A small-molecule ligand and the protein it binds are described below.
Small molecule (SMILES): Cc1cnc(Nc2ccc(F)cc2Cl)nc1-c1c[nH]c(C(=O)N[C@H](CO)c2cccc(Cl)c2)c1

Sequence of chain 1.A:
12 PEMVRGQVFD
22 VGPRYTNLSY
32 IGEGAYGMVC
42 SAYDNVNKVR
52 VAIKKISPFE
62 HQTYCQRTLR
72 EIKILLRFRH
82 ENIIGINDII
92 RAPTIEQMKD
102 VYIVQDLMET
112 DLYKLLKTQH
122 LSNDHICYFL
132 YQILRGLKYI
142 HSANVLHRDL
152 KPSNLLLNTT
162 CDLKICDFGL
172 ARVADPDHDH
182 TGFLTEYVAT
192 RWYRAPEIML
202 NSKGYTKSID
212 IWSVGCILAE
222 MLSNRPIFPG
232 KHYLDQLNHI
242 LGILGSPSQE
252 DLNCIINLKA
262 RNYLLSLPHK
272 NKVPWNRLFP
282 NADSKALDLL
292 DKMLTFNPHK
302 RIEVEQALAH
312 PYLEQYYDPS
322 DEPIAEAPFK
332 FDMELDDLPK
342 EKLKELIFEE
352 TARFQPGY

Binding-site contacts:
Ligand atom O1 contacts residue LYS55 of chain 1.A at 3.1 Å (salt-bridge).
Ligand atom C2 contacts residue ASP107 of chain 1.A at 3.3 Å.
Ligand atom F contacts residue LYS115 of chain 1.A at 2.7 Å.
Ligand atom C2 contacts residue ALA53 of chain 1.A at 3.4 Å (hydrophobic).
Ligand atom C15 contacts residue ASP168 of chain 1.A at 3.5 Å.
Ligand atom C19 contacts residue GLU34 of chain 1.A at 3.8 Å.
Ligand atom C1 contacts residue ALA53 of chain 1.A at 3.8 Å (hydrophobic).
Ligand atom C19 contacts residue GLY35 of chain 1.A at 3.5 Å.
Ligand atom N contacts residue LEU108 of chain 1.A at 3.8 Å.
Ligand atom CL1 contacts residue TYR37 of chain 1.A at 3.4 Å.
Ligand atom C20 contacts residue GLY35 of chain 1.A at 3.6 Å.
Ligand atom C21 contacts residue GLY35 of chain 1.A at 3.6 Å.
Ligand atom C1 contacts residue LEU157 of chain 1.A at 3.6 Å (hydrophobic).
Ligand atom O contacts residue ASP168 of chain 1.A at 2.6 Å (salt-bridge).
Ligand atom C22 contacts residue LYS55 of chain 1.A at 3.8 Å.
Ligand atom C16 contacts residue GLU34 of chain 1.A at 3.8 Å.
Ligand atom C19 contacts residue VAL40 of chain 1.A at 3.6 Å (hydrophobic).
Ligand atom C8 contacts residue GLU110 of chain 1.A at 3.5 Å.
Ligand atom C19 contacts residue GLY38 of chain 1.A at 3.7 Å.
Ligand atom C18 contacts residue GLU34 of chain 1.A at 3.8 Å.
Ligand atom C2 contacts residue MET109 of chain 1.A at 3.6 Å (hydrophobic).
Ligand atom C9 contacts residue ILE32 of chain 1.A at 3.6 Å (hydrophobic).
Ligand atom N contacts residue MET109 of chain 1.A at 2.9 Å (h-bond).
Ligand atom CL contacts residue GLU110 of chain 1.A at 3.6 Å.
Ligand atom C10 contacts residue LEU157 of chain 1.A at 3.8 Å (hydrophobic).
Ligand atom O contacts residue ASN155 of chain 1.A at 3.2 Å (h-bond).
Ligand atom C contacts residue GLN106 of chain 1.A at 3.3 Å.
Ligand atom C9 contacts residue GLU110 of chain 1.A at 3.5 Å.
Ligand atom C5 contacts residue ILE32 of chain 1.A at 3.7 Å (hydrophobic).
Ligand atom C18 contacts residue GLY35 of chain 1.A at 3.7 Å.
Ligand atom N1 contacts residue MET109 of chain 1.A at 3.2 Å (h-bond).
Ligand atom C23 contacts residue LEU157 of chain 1.A at 3.8 Å (hydrophobic).
Ligand atom C18 contacts residue VAL40 of chain 1.A at 3.4 Å (hydrophobic).
Ligand atom C19 contacts residue MET39 of chain 1.A at 3.7 Å (hydrophobic).
Ligand atom C4 contacts residue ILE32 of chain 1.A at 3.5 Å (hydrophobic).
Ligand atom C16 contacts residue ASP168 of chain 1.A at 3.2 Å.
Ligand atom CL contacts residue MET109 of chain 1.A at 3.3 Å.
Ligand atom C22 contacts residue GLY35 of chain 1.A at 3.8 Å.
Ligand atom C6 contacts residue ASP112 of chain 1.A at 3.4 Å.
Ligand atom C20 contacts residue GLY38 of chain 1.A at 3.5 Å.